Binding-site contacts:
Ligand atom O5 contacts residue ASN105 of chain 1.F at 2.4 Å (h-bond).
Ligand atom C8 contacts residue LYS106 of chain 1.F at 3.8 Å.
Ligand atom C4 contacts residue ASN105 of chain 1.F at 4.2 Å.
Ligand atom N2 contacts residue ASN105 of chain 1.F at 2.9 Å (h-bond).
Ligand atom C1 contacts residue ASN105 of chain 1.F at 1.4 Å.
Ligand atom C7 contacts residue ASN105 of chain 1.F at 3.2 Å.
Ligand atom C3 contacts residue ASN105 of chain 1.F at 3.8 Å.
Ligand atom C5 contacts residue ASN105 of chain 1.F at 3.7 Å.
Ligand atom C8 contacts residue GLN110 of chain 1.F at 3.3 Å.
Ligand atom C8 contacts residue ASN105 of chain 1.F at 3.3 Å.
Ligand atom O7 contacts residue ASN105 of chain 1.F at 3.1 Å (h-bond).
Ligand atom C8 contacts residue SER107 of chain 1.F at 4.1 Å.
Ligand atom C2 contacts residue ASN105 of chain 1.F at 2.5 Å.

A small-molecule ligand and the protein it binds are described below.
Small molecule (SMILES): CC(=O)N[C@@H]1[C@@H](O)[C@H](O)[C@@H](CO)O[C@H]1O

Sequence of chain 1.F:
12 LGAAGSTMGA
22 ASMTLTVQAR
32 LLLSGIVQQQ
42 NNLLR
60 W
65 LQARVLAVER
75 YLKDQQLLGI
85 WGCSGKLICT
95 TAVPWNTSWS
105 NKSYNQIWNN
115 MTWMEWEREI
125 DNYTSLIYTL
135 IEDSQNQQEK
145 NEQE